Sequence of chain 4.C:
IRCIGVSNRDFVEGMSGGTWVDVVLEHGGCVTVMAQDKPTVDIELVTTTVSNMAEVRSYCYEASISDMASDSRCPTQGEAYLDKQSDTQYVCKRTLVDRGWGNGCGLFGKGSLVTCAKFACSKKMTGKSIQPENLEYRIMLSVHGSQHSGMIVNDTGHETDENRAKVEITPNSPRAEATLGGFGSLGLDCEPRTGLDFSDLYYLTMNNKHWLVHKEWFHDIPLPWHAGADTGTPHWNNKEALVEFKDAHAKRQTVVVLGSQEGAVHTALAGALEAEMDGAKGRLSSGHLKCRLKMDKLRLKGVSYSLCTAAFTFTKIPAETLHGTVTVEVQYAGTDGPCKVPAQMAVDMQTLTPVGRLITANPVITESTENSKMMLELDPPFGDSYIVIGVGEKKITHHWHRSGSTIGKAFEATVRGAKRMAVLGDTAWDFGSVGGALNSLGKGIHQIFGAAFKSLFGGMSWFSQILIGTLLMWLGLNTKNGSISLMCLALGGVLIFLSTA

Binding-site contacts:
Ligand atom C1 contacts residue ASN154 of chain 4.C at 3.0 Å.
Ligand atom C1 contacts residue THR156 of chain 4.C at 4.2 Å.
Ligand atom O7 contacts residue VAL153 of chain 4.C at 4.1 Å.
Ligand atom O7 contacts residue GLY150 of chain 4.C at 4.2 Å.
Ligand atom O7 contacts residue ASN154 of chain 4.C at 2.1 Å (h-bond).
Ligand atom C6 contacts residue THR156 of chain 4.C at 3.7 Å.
Ligand atom O5 contacts residue ASN154 of chain 4.C at 4.1 Å.
Ligand atom O6 contacts residue THR156 of chain 4.C at 2.7 Å (h-bond).
Ligand atom C7 contacts residue ASN154 of chain 4.C at 2.2 Å.
Ligand atom O5 contacts residue THR156 of chain 4.C at 4.0 Å.
Ligand atom C5 contacts residue THR156 of chain 4.C at 4.1 Å.
Ligand atom N2 contacts residue ASN154 of chain 4.C at 3.2 Å (h-bond).
Ligand atom C2 contacts residue ASN154 of chain 4.C at 3.6 Å.
Ligand atom C8 contacts residue ASN154 of chain 4.C at 2.3 Å.

A protein and the small-molecule ligand that binds it are described below.
Small molecule (SMILES): CC(=O)N[C@H]1[C@H](O[C@H]2[C@H](O)[C@@H](NC(C)=O)CO[C@@H]2CO)O[C@H](CO)[C@@H](O)[C@@H]1O